This protein binds this small molecule.
Small molecule (SMILES): [H]/N=C(/N)N[C@@H]1Cc2ccccc2[C@H]1NC(=O)C(=O)Nc1ccc(Cl)c(F)c1

Sequence of chain 1.B:
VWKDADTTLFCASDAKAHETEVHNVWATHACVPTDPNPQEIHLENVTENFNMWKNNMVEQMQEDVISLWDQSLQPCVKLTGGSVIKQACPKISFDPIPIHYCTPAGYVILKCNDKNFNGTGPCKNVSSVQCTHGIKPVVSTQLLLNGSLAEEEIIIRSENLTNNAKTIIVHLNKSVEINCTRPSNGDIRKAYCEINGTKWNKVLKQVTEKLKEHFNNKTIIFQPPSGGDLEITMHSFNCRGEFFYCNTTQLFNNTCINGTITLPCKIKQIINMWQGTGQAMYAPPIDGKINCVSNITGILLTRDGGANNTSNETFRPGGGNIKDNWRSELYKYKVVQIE

Binding-site contacts:
Ligand atom C03 contacts residue VAL139 of chain 1.B at 4.0 Å (hydrophobic).
Ligand atom O11 contacts residue TRP288 of chain 1.B at 3.5 Å.
Ligand atom C10 contacts residue TRP288 of chain 1.B at 3.5 Å (hydrophobic).
Ligand atom O14 contacts residue ASN286 of chain 1.B at 3.7 Å.
Ligand atom N09 contacts residue GLU237 of chain 1.B at 3.4 Å.
Ligand atom C12 contacts residue TRP288 of chain 1.B at 3.9 Å (hydrophobic).
Ligand atom C06 contacts residue TRP288 of chain 1.B at 3.7 Å (hydrophobic).
Ligand atom F08 contacts residue THR141 of chain 1.B at 3.6 Å.
Ligand atom N20 contacts residue ILE238 of chain 1.B at 3.9 Å.
Ligand atom N27 contacts residue ILE238 of chain 1.B at 3.5 Å.
Ligand atom N09 contacts residue ASN286 of chain 1.B at 3.1 Å (h-bond).
Ligand atom C25 contacts residue ILE238 of chain 1.B at 3.4 Å (hydrophobic).
Ligand atom F08 contacts residue VAL139 of chain 1.B at 3.9 Å.
Ligand atom C05 contacts residue GLU237 of chain 1.B at 3.6 Å.
Ligand atom N26 contacts residue ILE238 of chain 1.B at 3.4 Å.
Ligand atom C01 contacts residue TRP288 of chain 1.B at 3.8 Å (hydrophobic).
Ligand atom C06 contacts residue ASN286 of chain 1.B at 3.3 Å.
Ligand atom C03 contacts residue SER242 of chain 1.B at 3.2 Å.
Ligand atom C02 contacts residue SER242 of chain 1.B at 4.0 Å.
Ligand atom C24 contacts residue TRP288 of chain 1.B at 3.6 Å (hydrophobic).
Ligand atom F08 contacts residue SER140 of chain 1.B at 3.4 Å.
Ligand atom N20 contacts residue ASP235 of chain 1.B at 3.9 Å.
Ligand atom C04 contacts residue SER242 of chain 1.B at 3.5 Å.
Ligand atom CL7 contacts residue ASN244 of chain 1.B at 3.9 Å.
Ligand atom O11 contacts residue GLY334 of chain 1.B at 3.5 Å (h-bond).
Ligand atom C05 contacts residue TRP288 of chain 1.B at 3.4 Å (hydrophobic).
Ligand atom O11 contacts residue ILE336 of chain 1.B at 3.9 Å.
Ligand atom C04 contacts residue THR141 of chain 1.B at 3.9 Å.
Ligand atom F08 contacts residue SER242 of chain 1.B at 2.8 Å.
Ligand atom CL7 contacts residue VAL139 of chain 1.B at 3.7 Å.
Ligand atom C04 contacts residue TRP288 of chain 1.B at 4.0 Å (hydrophobic).
Ligand atom N13 contacts residue GLY334 of chain 1.B at 3.3 Å (h-bond).
Ligand atom CL7 contacts residue PHE243 of chain 1.B at 3.6 Å.
Ligand atom C23 contacts residue GLY290 of chain 1.B at 3.6 Å.
Ligand atom C05 contacts residue ASN286 of chain 1.B at 3.7 Å.
Ligand atom O14 contacts residue MET287 of chain 1.B at 3.5 Å (h-bond).
Ligand atom C24 contacts residue GLY290 of chain 1.B at 3.9 Å.
Ligand atom N27 contacts residue ASP235 of chain 1.B at 3.4 Å (salt-bridge).
Ligand atom N09 contacts residue TRP288 of chain 1.B at 3.4 Å.
Ligand atom C23 contacts residue TRP288 of chain 1.B at 3.7 Å (hydrophobic).